Sequence of chain 1.A:
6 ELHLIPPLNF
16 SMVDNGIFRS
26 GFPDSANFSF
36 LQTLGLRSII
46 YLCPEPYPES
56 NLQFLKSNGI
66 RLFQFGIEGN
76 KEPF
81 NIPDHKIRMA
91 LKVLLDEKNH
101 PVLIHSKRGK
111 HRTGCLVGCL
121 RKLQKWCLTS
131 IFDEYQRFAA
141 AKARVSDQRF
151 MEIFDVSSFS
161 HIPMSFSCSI

A protein and the small-molecule ligand that binds it are described below.
Small molecule (SMILES): O=P(O)(O)OC1[C@@H](OP(=O)(O)O)[C@H](OP(=O)(O)O)C(OP(=O)(O)OP(=O)(O)O)[C@H](OP(=O)(O)O)[C@H]1OP(=O)(O)O

Binding-site contacts:
Ligand atom O26 contacts residue LYS110 of chain 1.A at 3.4 Å.
Ligand atom O35 contacts residue ARG112 of chain 1.A at 3.1 Å (salt-bridge).
Ligand atom PA1 contacts residue ARG108 of chain 1.A at 3.6 Å.
Ligand atom O65 contacts residue LYS110 of chain 1.A at 3.0 Å (salt-bridge).
Ligand atom O16 contacts residue ARG108 of chain 1.A at 3.0 Å (salt-bridge).
Ligand atom O34 contacts residue GLY74 of chain 1.A at 3.4 Å.
Ligand atom O21 contacts residue ARG108 of chain 1.A at 2.6 Å (salt-bridge).
Ligand atom PA4 contacts residue GLY74 of chain 1.A at 3.5 Å.
Ligand atom O36 contacts residue LYS142 of chain 1.A at 2.7 Å (salt-bridge).
Ligand atom O11 contacts residue LYS142 of chain 1.A at 2.6 Å (salt-bridge).
Ligand atom O22 contacts residue LYS76 of chain 1.A at 2.9 Å.
Ligand atom O32 contacts residue LYS142 of chain 1.A at 2.6 Å (salt-bridge).
Ligand atom O55 contacts residue ARG108 of chain 1.A at 2.9 Å (salt-bridge).
Ligand atom O36 contacts residue HIS111 of chain 1.A at 2.8 Å (h-bond).
Ligand atom O55 contacts residue LYS107 of chain 1.A at 2.7 Å (salt-bridge).
Ligand atom O75 contacts residue ARG112 of chain 1.A at 2.8 Å (salt-bridge).
Ligand atom PA1 contacts residue LYS142 of chain 1.A at 3.4 Å.
Ligand atom O25 contacts residue ARG108 of chain 1.A at 3.0 Å.
Ligand atom PB5 contacts residue SER106 of chain 1.A at 3.4 Å.
Ligand atom O26 contacts residue HIS111 of chain 1.A at 3.3 Å.
Ligand atom O44 contacts residue GLY74 of chain 1.A at 3.1 Å.
Ligand atom PA2 contacts residue LYS76 of chain 1.A at 3.6 Å.
Ligand atom O43 contacts residue LYS76 of chain 1.A at 3.1 Å.
Ligand atom O44 contacts residue ARG112 of chain 1.A at 3.0 Å (salt-bridge).
Ligand atom O45 contacts residue ARG112 of chain 1.A at 3.2 Å (salt-bridge).
Ligand atom O75 contacts residue SER106 of chain 1.A at 3.5 Å (h-bond).
Ligand atom O11 contacts residue ARG108 of chain 1.A at 3.6 Å (salt-bridge).
Ligand atom O34 contacts residue ASN75 of chain 1.A at 3.4 Å (h-bond).
Ligand atom O55 contacts residue GLY109 of chain 1.A at 3.4 Å (h-bond).
Ligand atom O65 contacts residue HIS111 of chain 1.A at 2.8 Å (h-bond).
Ligand atom O35 contacts residue LYS107 of chain 1.A at 3.2 Å.
Ligand atom O12 contacts residue ARG144 of chain 1.A at 3.5 Å (salt-bridge).
Ligand atom O55 contacts residue SER106 of chain 1.A at 2.6 Å (h-bond).
Ligand atom O46 contacts residue LYS110 of chain 1.A at 2.8 Å (salt-bridge).
Ligand atom O41 contacts residue LYS142 of chain 1.A at 3.0 Å (salt-bridge).
Ligand atom O46 contacts residue ARG108 of chain 1.A at 3.0 Å (salt-bridge).
Ligand atom O42 contacts residue LYS76 of chain 1.A at 2.6 Å.
Ligand atom O24 contacts residue GLY74 of chain 1.A at 3.5 Å.
Ligand atom O75 contacts residue HIS111 of chain 1.A at 3.5 Å.
Ligand atom O55 contacts residue ARG112 of chain 1.A at 3.5 Å (salt-bridge).